Binding-site contacts:
Ligand atom C1 contacts residue THR61 of chain 1.I at 4.0 Å.
Ligand atom C11 contacts residue HIS109 of chain 1.H at 3.9 Å.
Ligand atom C10 contacts residue VAL51 of chain 1.I at 4.3 Å (hydrophobic).
Ligand atom C8 contacts residue THR50 of chain 1.I at 4.3 Å.
Ligand atom O10 contacts residue LYS59 of chain 1.I at 3.0 Å (salt-bridge).
Ligand atom O7 contacts residue ASN53 of chain 1.I at 4.0 Å.
Ligand atom C6 contacts residue THR50 of chain 1.I at 3.9 Å.
Ligand atom C4 contacts residue THR61 of chain 1.I at 3.9 Å.
Ligand atom O10 contacts residue ASP58 of chain 1.I at 3.9 Å.
Ligand atom N5 contacts residue THR50 of chain 1.I at 2.9 Å (h-bond).
Ligand atom O10 contacts residue ALA52 of chain 1.I at 4.0 Å.
Ligand atom O9 contacts residue ARG114 of chain 1.H at 3.0 Å (salt-bridge).
Ligand atom O1B contacts residue THR50 of chain 1.I at 3.8 Å.
Ligand atom N5 contacts residue LYS59 of chain 1.I at 3.3 Å (salt-bridge).
Ligand atom O4 contacts residue LYS59 of chain 1.I at 2.5 Å (salt-bridge).
Ligand atom C10 contacts residue ALA52 of chain 1.I at 4.0 Å (hydrophobic).
Ligand atom C5 contacts residue THR50 of chain 1.I at 3.9 Å.
Ligand atom O9 contacts residue VAL51 of chain 1.I at 3.1 Å (h-bond).
Ligand atom C11 contacts residue THR50 of chain 1.I at 3.5 Å.
Ligand atom C10 contacts residue THR50 of chain 1.I at 3.7 Å.
Ligand atom C4 contacts residue LYS59 of chain 1.I at 3.4 Å.
Ligand atom C8 contacts residue VAL51 of chain 1.I at 3.9 Å (hydrophobic).
Ligand atom O7 contacts residue VAL51 of chain 1.I at 3.2 Å (h-bond).
Ligand atom C11 contacts residue ASP58 of chain 1.I at 3.8 Å.
Ligand atom C10 contacts residue LYS59 of chain 1.I at 3.1 Å.
Ligand atom O8 contacts residue THR50 of chain 1.I at 3.9 Å.
Ligand atom O1A contacts residue THR61 of chain 1.I at 3.4 Å.
Ligand atom C11 contacts residue VAL51 of chain 1.I at 4.0 Å (hydrophobic).
Ligand atom C11 contacts residue LYS59 of chain 1.I at 3.5 Å.
Ligand atom O10 contacts residue GLN57 of chain 1.I at 3.1 Å (h-bond).
Ligand atom C9 contacts residue VAL51 of chain 1.I at 3.3 Å (hydrophobic).
Ligand atom C11 contacts residue PRO60 of chain 1.I at 3.8 Å (hydrophobic).
Ligand atom C11 contacts residue ALA52 of chain 1.I at 3.6 Å (hydrophobic).
Ligand atom C7 contacts residue THR50 of chain 1.I at 4.0 Å.
Ligand atom C5 contacts residue LYS59 of chain 1.I at 3.9 Å.
Ligand atom C7 contacts residue VAL51 of chain 1.I at 3.3 Å (hydrophobic).
Ligand atom C9 contacts residue ARG114 of chain 1.H at 3.4 Å.
Ligand atom C10 contacts residue PRO60 of chain 1.I at 4.2 Å (hydrophobic).
Ligand atom O9 contacts residue THR50 of chain 1.I at 3.5 Å.
Ligand atom C10 contacts residue GLN57 of chain 1.I at 4.2 Å.

Sequence of chain 1.I:
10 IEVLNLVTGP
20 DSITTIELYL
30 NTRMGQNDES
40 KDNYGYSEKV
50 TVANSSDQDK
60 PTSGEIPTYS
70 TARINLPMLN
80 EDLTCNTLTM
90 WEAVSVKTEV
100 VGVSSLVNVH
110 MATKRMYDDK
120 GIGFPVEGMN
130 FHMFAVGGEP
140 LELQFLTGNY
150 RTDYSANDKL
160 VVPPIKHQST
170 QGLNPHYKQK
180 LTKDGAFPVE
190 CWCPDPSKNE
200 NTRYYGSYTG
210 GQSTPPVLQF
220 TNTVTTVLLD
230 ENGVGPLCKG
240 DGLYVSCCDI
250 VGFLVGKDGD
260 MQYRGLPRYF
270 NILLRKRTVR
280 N

Sequence of chain 1.H:
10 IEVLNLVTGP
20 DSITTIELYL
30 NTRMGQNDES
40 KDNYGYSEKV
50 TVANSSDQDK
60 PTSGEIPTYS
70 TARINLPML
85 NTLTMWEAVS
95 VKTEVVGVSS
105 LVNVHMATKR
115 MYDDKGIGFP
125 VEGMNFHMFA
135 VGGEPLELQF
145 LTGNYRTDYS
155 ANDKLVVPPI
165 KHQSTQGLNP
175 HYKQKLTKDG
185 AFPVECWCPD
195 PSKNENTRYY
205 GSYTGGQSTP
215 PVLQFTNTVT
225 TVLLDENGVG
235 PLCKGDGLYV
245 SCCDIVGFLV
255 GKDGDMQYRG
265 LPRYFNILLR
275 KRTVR

This protein binds this small molecule.
Small molecule (SMILES): CC(=O)N[C@H]1[C@H]([C@H](O)[C@H](O)CO)O[C@@](O)(C(=O)O)C[C@@H]1O